The protein below binds the small molecule below.
Small molecule (SMILES): Cc1cc(CCCOc2c(C)cc(-n3nnc(C)n3)cc2C)on1

Sequence of chain 5.A:
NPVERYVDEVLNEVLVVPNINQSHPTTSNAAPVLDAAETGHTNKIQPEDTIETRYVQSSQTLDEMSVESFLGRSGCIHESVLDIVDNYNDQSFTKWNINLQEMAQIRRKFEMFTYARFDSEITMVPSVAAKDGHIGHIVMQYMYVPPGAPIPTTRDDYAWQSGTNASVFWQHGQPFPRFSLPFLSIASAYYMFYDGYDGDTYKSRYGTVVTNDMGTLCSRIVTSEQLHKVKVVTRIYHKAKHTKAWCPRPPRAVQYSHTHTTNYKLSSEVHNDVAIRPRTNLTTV

Binding-site contacts:
Ligand atom CM3 contacts residue TYR190 of chain 5.A at 3.8 Å (hydrophobic).
Ligand atom C5 contacts residue MET214 of chain 5.A at 3.7 Å (hydrophobic).
Ligand atom C4 contacts residue TYR190 of chain 5.A at 3.8 Å (hydrophobic).
Ligand atom N1A contacts residue MET124 of chain 5.A at 3.9 Å.
Ligand atom C6B contacts residue LEU181 of chain 5.A at 3.5 Å (hydrophobic).
Ligand atom CM4 contacts residue VAL168 of chain 5.A at 3.9 Å (hydrophobic).
Ligand atom N2A contacts residue PHE179 of chain 5.A at 3.3 Å.
Ligand atom CM4 contacts residue TYR144 of chain 5.A at 3.8 Å (hydrophobic).
Ligand atom N3A contacts residue PHE179 of chain 5.A at 3.6 Å.
Ligand atom C1C contacts residue MET214 of chain 5.A at 3.4 Å (hydrophobic).
Ligand atom O1B contacts residue ILE98 of chain 5.A at 3.1 Å.
Ligand atom O1 contacts residue LEU100 of chain 5.A at 3.8 Å.
Ligand atom CM6 contacts residue LEU184 of chain 5.A at 3.6 Å (hydrophobic).
Ligand atom C6B contacts residue ILE98 of chain 5.A at 3.8 Å (hydrophobic).
Ligand atom O1 contacts residue MET214 of chain 5.A at 3.2 Å.
Ligand atom C4 contacts residue MET214 of chain 5.A at 4.0 Å (hydrophobic).
Ligand atom C5B contacts residue TYR144 of chain 5.A at 3.7 Å (hydrophobic).
Ligand atom CM6 contacts residue TYR144 of chain 5.A at 3.7 Å (hydrophobic).
Ligand atom N1A contacts residue LEU217 of chain 5.A at 3.4 Å.
Ligand atom C5 contacts residue LEU100 of chain 5.A at 4.0 Å (hydrophobic).
Ligand atom CM2 contacts residue ILE77 of chain 5.A at 3.9 Å (hydrophobic).
Ligand atom N2A contacts residue TYR144 of chain 5.A at 4.0 Å.
Ligand atom C4A contacts residue PHE179 of chain 5.A at 3.5 Å (hydrophobic).
Ligand atom N1A contacts residue PHE179 of chain 5.A at 3.2 Å.
Ligand atom CM4 contacts residue TYR142 of chain 5.A at 3.9 Å (hydrophobic).
Ligand atom C3C contacts residue LEU181 of chain 5.A at 4.0 Å (hydrophobic).
Ligand atom C4 contacts residue LEU100 of chain 5.A at 3.8 Å (hydrophobic).
Ligand atom N2 contacts residue LEU100 of chain 5.A at 3.8 Å.
Ligand atom N5A contacts residue PHE179 of chain 5.A at 3.2 Å.
Ligand atom N2 contacts residue MET214 of chain 5.A at 3.7 Å.
Ligand atom C4A contacts residue TYR144 of chain 5.A at 3.5 Å (hydrophobic).
Ligand atom N5A contacts residue LEU217 of chain 5.A at 3.7 Å.
Ligand atom CM6 contacts residue LEU181 of chain 5.A at 3.8 Å (hydrophobic).
Ligand atom CM4 contacts residue ALA166 of chain 5.A at 3.1 Å (hydrophobic).
Ligand atom N3A contacts residue TYR144 of chain 5.A at 3.2 Å.
Ligand atom C1B contacts residue LEU181 of chain 5.A at 3.9 Å (hydrophobic).
Ligand atom C5B contacts residue LEU181 of chain 5.A at 3.6 Å (hydrophobic).
Ligand atom C1B contacts residue ILE98 of chain 5.A at 3.6 Å (hydrophobic).
Ligand atom C3 contacts residue LEU100 of chain 5.A at 3.7 Å (hydrophobic).
Ligand atom CM2 contacts residue ILE122 of chain 5.A at 3.9 Å (hydrophobic).